Sequence of chain 1.A:
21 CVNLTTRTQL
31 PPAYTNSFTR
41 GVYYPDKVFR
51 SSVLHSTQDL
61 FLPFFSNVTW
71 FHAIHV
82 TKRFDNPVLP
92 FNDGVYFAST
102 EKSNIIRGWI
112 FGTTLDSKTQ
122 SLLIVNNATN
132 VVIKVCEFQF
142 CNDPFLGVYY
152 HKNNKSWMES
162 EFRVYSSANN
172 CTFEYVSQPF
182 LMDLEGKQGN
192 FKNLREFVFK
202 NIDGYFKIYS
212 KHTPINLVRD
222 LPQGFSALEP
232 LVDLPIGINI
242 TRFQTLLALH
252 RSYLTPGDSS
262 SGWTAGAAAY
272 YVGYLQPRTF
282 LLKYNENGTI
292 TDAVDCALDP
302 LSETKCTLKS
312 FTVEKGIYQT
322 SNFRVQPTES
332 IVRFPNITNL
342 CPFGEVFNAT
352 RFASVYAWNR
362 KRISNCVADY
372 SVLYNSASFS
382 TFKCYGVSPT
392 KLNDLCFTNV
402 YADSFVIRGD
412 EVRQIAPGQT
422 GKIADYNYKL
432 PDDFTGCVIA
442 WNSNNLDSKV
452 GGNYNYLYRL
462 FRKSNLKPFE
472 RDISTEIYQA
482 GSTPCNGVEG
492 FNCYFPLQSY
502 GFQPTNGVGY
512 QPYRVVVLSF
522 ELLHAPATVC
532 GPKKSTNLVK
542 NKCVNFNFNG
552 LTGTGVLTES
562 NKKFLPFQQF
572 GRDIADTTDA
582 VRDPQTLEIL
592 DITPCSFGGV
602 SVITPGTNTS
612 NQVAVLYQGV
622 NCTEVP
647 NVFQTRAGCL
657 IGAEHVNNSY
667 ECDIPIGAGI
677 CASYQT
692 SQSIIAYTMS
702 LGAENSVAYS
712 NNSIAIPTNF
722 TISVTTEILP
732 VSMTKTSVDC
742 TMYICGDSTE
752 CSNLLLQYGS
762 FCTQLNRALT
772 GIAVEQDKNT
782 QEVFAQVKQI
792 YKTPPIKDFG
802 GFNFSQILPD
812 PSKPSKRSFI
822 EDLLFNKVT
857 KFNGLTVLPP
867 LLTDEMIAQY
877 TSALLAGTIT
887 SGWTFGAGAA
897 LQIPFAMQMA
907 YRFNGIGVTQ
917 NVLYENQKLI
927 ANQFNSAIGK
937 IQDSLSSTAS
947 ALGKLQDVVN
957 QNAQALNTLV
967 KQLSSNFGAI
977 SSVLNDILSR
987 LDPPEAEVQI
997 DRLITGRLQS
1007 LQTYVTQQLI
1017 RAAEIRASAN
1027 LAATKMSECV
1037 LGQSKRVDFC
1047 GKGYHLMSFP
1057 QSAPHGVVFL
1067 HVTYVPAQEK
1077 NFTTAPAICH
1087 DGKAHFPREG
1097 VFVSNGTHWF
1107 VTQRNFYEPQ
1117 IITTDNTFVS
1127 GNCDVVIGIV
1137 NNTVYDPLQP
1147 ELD

Binding-site contacts:
Ligand atom C5 contacts residue ASN804 of chain 1.A at 3.7 Å.
Ligand atom O7 contacts residue ASN804 of chain 1.A at 4.0 Å.
Ligand atom C1 contacts residue SER806 of chain 1.A at 4.0 Å.
Ligand atom C8 contacts residue ASN804 of chain 1.A at 4.5 Å.
Ligand atom C3 contacts residue ASN804 of chain 1.A at 3.8 Å.
Ligand atom O6 contacts residue SER806 of chain 1.A at 4.4 Å.
Ligand atom N2 contacts residue ASN804 of chain 1.A at 2.8 Å (h-bond).
Ligand atom C4 contacts residue ASN804 of chain 1.A at 4.2 Å.
Ligand atom C6 contacts residue SER806 of chain 1.A at 3.6 Å.
Ligand atom O5 contacts residue SER806 of chain 1.A at 3.2 Å (h-bond).
Ligand atom C1 contacts residue ASN804 of chain 1.A at 1.4 Å.
Ligand atom C2 contacts residue ASN804 of chain 1.A at 2.5 Å.
Ligand atom O5 contacts residue ASN804 of chain 1.A at 2.4 Å (h-bond).
Ligand atom C7 contacts residue ASN804 of chain 1.A at 3.6 Å.
Ligand atom C5 contacts residue SER806 of chain 1.A at 3.6 Å.

A small-molecule ligand and the protein it binds are described below.
Small molecule (SMILES): CC(=O)N[C@@H]1[C@@H](O)[C@H](O)[C@@H](CO)O[C@H]1O